Sequence of chain 1.A:
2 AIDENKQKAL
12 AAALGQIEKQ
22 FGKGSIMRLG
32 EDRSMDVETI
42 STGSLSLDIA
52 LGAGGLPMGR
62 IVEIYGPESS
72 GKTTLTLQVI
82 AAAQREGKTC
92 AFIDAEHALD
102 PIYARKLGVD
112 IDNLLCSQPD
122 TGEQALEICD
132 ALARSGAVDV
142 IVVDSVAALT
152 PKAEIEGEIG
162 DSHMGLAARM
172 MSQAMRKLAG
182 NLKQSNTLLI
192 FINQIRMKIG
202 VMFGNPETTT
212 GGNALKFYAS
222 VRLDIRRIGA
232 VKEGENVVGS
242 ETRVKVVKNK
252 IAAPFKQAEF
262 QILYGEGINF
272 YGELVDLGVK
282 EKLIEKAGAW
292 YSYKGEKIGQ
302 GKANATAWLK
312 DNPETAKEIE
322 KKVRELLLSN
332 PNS

The protein below binds the small molecule below.
Small molecule (SMILES): Nc1ncnc2c1ncn2[C@@H]1O[C@H](COP(=O)(O)OP(=O)(O)OP(O)(O)=S)[C@@H](O)[C@H]1O

Sequence of chain 1.B:
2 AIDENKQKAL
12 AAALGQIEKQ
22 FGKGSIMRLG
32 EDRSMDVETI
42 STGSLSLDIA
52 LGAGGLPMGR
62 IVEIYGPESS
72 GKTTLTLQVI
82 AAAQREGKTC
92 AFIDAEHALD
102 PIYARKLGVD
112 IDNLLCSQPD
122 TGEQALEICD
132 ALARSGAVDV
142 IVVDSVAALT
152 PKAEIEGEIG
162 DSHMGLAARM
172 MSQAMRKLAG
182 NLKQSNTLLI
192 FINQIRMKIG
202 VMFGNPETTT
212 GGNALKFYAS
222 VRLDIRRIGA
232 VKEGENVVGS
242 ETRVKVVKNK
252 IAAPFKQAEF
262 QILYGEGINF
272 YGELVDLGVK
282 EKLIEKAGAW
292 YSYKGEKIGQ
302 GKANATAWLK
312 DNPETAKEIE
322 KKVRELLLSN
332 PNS

Binding-site contacts:
Ligand atom O2' contacts residue PRO255 of chain 1.A at 3.1 Å.
Ligand atom O1A contacts residue THR75 of chain 1.B at 2.6 Å (h-bond).
Ligand atom N6 contacts residue ALA253 of chain 1.A at 3.7 Å.
Ligand atom S1G contacts residue GLU69 of chain 1.B at 3.6 Å.
Ligand atom O2G contacts residue MG1 of chain 1.N at 2.2 Å.
Ligand atom O2G contacts residue LYS251 of chain 1.A at 3.2 Å (salt-bridge).
Ligand atom O2B contacts residue GLY72 of chain 1.B at 3.3 Å (h-bond).
Ligand atom PG contacts residue LYS251 of chain 1.A at 3.7 Å.
Ligand atom C6 contacts residue TYR104 of chain 1.B at 3.4 Å (hydrophobic).
Ligand atom N7 contacts residue LYS251 of chain 1.A at 3.5 Å (salt-bridge).
Ligand atom C5 contacts residue TYR104 of chain 1.B at 3.7 Å (hydrophobic).
Ligand atom O2B contacts residue LYS73 of chain 1.B at 2.9 Å (salt-bridge).
Ligand atom O3A contacts residue GLY72 of chain 1.B at 3.2 Å (h-bond).
Ligand atom N1 contacts residue ALA253 of chain 1.A at 3.4 Å.
Ligand atom O2G contacts residue GLU97 of chain 1.B at 3.7 Å.
Ligand atom C2' contacts residue ASN250 of chain 1.A at 3.7 Å.
Ligand atom N6 contacts residue TYR104 of chain 1.B at 3.4 Å.
Ligand atom N6 contacts residue ILE252 of chain 1.A at 3.7 Å.
Ligand atom N6 contacts residue ASP101 of chain 1.B at 3.6 Å (salt-bridge).
Ligand atom PB contacts residue LYS73 of chain 1.B at 3.7 Å.
Ligand atom O2B contacts residue SER71 of chain 1.B at 3.3 Å (h-bond).
Ligand atom O1A contacts residue GLY72 of chain 1.B at 3.5 Å.
Ligand atom PG contacts residue MG1 of chain 1.N at 3.5 Å.
Ligand atom O1B contacts residue MG1 of chain 1.N at 2.2 Å.
Ligand atom O1B contacts residue THR74 of chain 1.B at 3.1 Å (h-bond).
Ligand atom O3G contacts residue LYS251 of chain 1.A at 3.1 Å (salt-bridge).
Ligand atom C2 contacts residue ALA253 of chain 1.A at 3.3 Å (hydrophobic).
Ligand atom N6 contacts residue LYS251 of chain 1.A at 3.5 Å (salt-bridge).
Ligand atom O3G contacts residue LYS249 of chain 1.A at 3.0 Å (salt-bridge).
Ligand atom O3' contacts residue TYR265 of chain 1.B at 3.3 Å.
Ligand atom PB contacts residue MG1 of chain 1.N at 3.5 Å.
Ligand atom O2' contacts residue ASN250 of chain 1.A at 3.0 Å (h-bond).
Ligand atom C6 contacts residue ALA253 of chain 1.A at 3.7 Å (hydrophobic).
Ligand atom N7 contacts residue TYR104 of chain 1.B at 3.7 Å.
Ligand atom N3 contacts residue ALA253 of chain 1.A at 3.6 Å.
Ligand atom S1G contacts residue SER70 of chain 1.B at 3.6 Å.
Ligand atom N1 contacts residue TYR104 of chain 1.B at 3.6 Å.
Ligand atom S1G contacts residue PHE218 of chain 1.A at 3.5 Å.
Ligand atom C2 contacts residue ALA254 of chain 1.A at 3.4 Å (hydrophobic).
Ligand atom O3B contacts residue SER70 of chain 1.B at 3.3 Å (h-bond).